Sequence of chain 2.A:
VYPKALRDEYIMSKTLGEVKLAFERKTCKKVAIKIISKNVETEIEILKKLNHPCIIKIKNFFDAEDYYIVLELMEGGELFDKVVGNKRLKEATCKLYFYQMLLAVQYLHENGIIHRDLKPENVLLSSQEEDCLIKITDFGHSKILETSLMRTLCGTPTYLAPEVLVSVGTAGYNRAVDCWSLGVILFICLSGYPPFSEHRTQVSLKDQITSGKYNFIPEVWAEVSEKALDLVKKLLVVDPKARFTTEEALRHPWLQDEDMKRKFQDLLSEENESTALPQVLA

Binding-site contacts:
Ligand atom N2 contacts residue LEU101 of chain 2.A at 3.7 Å.
Ligand atom N2 contacts residue GLU100 of chain 2.A at 3.1 Å (salt-bridge).
Ligand atom C7 contacts residue ALA45 of chain 2.A at 4.2 Å (hydrophobic).
Ligand atom N contacts residue MET102 of chain 2.A at 3.5 Å (h-bond).
Ligand atom C1 contacts residue VAL32 of chain 2.A at 4.0 Å (hydrophobic).
Ligand atom C8 contacts residue VAL32 of chain 2.A at 3.6 Å (hydrophobic).
Ligand atom C6 contacts residue ALA45 of chain 2.A at 3.8 Å (hydrophobic).
Ligand atom C10 contacts residue LEU24 of chain 2.A at 3.4 Å (hydrophobic).
Ligand atom C5 contacts residue ALA45 of chain 2.A at 4.0 Å (hydrophobic).
Ligand atom C contacts residue THR165 of chain 2.A at 4.1 Å.
Ligand atom C10 contacts residue VAL32 of chain 2.A at 3.8 Å (hydrophobic).
Ligand atom N1 contacts residue LEU101 of chain 2.A at 3.9 Å.
Ligand atom O contacts residue LEU152 of chain 2.A at 4.2 Å.
Ligand atom C contacts residue LYS47 of chain 2.A at 4.1 Å.
Ligand atom N2 contacts residue ALA45 of chain 2.A at 3.7 Å.
Ligand atom C4 contacts residue LEU152 of chain 2.A at 4.1 Å (hydrophobic).
Ligand atom C9 contacts residue GLU106 of chain 2.A at 3.9 Å.
Ligand atom C11 contacts residue VAL32 of chain 2.A at 3.6 Å (hydrophobic).
Ligand atom O contacts residue LEU99 of chain 2.A at 3.9 Å.
Ligand atom C2 contacts residue VAL32 of chain 2.A at 4.2 Å (hydrophobic).
Ligand atom C6 contacts residue ILE84 of chain 2.A at 4.0 Å (hydrophobic).
Ligand atom C6 contacts residue MET102 of chain 2.A at 4.0 Å (hydrophobic).
Ligand atom C2 contacts residue LEU152 of chain 2.A at 3.7 Å (hydrophobic).
Ligand atom C5 contacts residue MET102 of chain 2.A at 3.5 Å (hydrophobic).
Ligand atom C5 contacts residue LEU152 of chain 2.A at 4.2 Å (hydrophobic).
Ligand atom C7 contacts residue LEU99 of chain 2.A at 3.6 Å (hydrophobic).
Ligand atom C3 contacts residue LEU152 of chain 2.A at 4.0 Å (hydrophobic).
Ligand atom N1 contacts residue MET102 of chain 2.A at 3.0 Å (h-bond).
Ligand atom C6 contacts residue GLU100 of chain 2.A at 3.0 Å.
Ligand atom N2 contacts residue LEU152 of chain 2.A at 4.2 Å.
Ligand atom C6 contacts residue LEU152 of chain 2.A at 3.9 Å (hydrophobic).
Ligand atom C12 contacts residue LYS47 of chain 2.A at 3.9 Å.
Ligand atom C6 contacts residue LEU99 of chain 2.A at 4.0 Å (hydrophobic).
Ligand atom N2 contacts residue MET102 of chain 2.A at 3.0 Å (h-bond).
Ligand atom C1 contacts residue LEU152 of chain 2.A at 4.2 Å (hydrophobic).
Ligand atom C7 contacts residue GLU100 of chain 2.A at 4.3 Å.
Ligand atom C9 contacts residue LEU152 of chain 2.A at 4.0 Å (hydrophobic).
Ligand atom C8 contacts residue LEU152 of chain 2.A at 4.3 Å (hydrophobic).
Ligand atom O contacts residue THR165 of chain 2.A at 3.5 Å.
Ligand atom C7 contacts residue LEU152 of chain 2.A at 3.6 Å (hydrophobic).

This small molecule binds to this protein.
Small molecule (SMILES): c1coc(-c2ccnc3[nH]nc(C4CC4)c23)c1